This protein binds this small molecule.
Small molecule (SMILES): CC(=O)N[C@@H]1[C@@H](O)[C@H](O)[C@@H](CO)O[C@H]1O

Binding-site contacts:
Ligand atom N2 contacts residue ASN35 of chain 1.A at 2.8 Å (h-bond).
Ligand atom O5 contacts residue ASN35 of chain 1.A at 2.4 Å (h-bond).
Ligand atom C3 contacts residue LEU60 of chain 1.A at 4.2 Å (hydrophobic).
Ligand atom O6 contacts residue THR52 of chain 1.A at 4.0 Å.
Ligand atom C3 contacts residue ASN35 of chain 1.A at 3.8 Å.
Ligand atom O7 contacts residue LEU60 of chain 1.A at 4.4 Å.
Ligand atom C8 contacts residue ASN35 of chain 1.A at 4.4 Å.
Ligand atom O7 contacts residue ASN35 of chain 1.A at 3.0 Å (h-bond).
Ligand atom C6 contacts residue THR52 of chain 1.A at 4.1 Å.
Ligand atom C2 contacts residue ASN35 of chain 1.A at 2.4 Å.
Ligand atom O3 contacts residue LEU60 of chain 1.A at 3.4 Å.
Ligand atom C2 contacts residue LEU60 of chain 1.A at 4.2 Å (hydrophobic).
Ligand atom C7 contacts residue ASN35 of chain 1.A at 3.1 Å.
Ligand atom C5 contacts residue ASN35 of chain 1.A at 3.7 Å.
Ligand atom C4 contacts residue ASN35 of chain 1.A at 4.2 Å.
Ligand atom C1 contacts residue ASN35 of chain 1.A at 1.4 Å.
Ligand atom O6 contacts residue THR37 of chain 1.A at 3.1 Å (h-bond).
Ligand atom C6 contacts residue THR37 of chain 1.A at 4.2 Å.
Ligand atom C4 contacts residue LEU60 of chain 1.A at 4.3 Å (hydrophobic).
Ligand atom O7 contacts residue TYR54 of chain 1.A at 4.0 Å.

Sequence of chain 1.A:
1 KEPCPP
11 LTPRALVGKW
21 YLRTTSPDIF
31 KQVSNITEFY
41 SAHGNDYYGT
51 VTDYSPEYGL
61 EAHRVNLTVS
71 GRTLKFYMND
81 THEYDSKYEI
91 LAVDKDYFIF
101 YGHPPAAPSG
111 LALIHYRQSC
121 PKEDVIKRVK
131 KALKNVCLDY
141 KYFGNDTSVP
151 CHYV